Binding-site contacts:
Ligand atom C contacts residue ARG97 of chain 1.B at 4.2 Å.
Ligand atom OE2 contacts residue TRP121 of chain 1.B at 4.1 Å.
Ligand atom O7 contacts residue TYR108 of chain 1.B at 4.2 Å.
Ligand atom CG contacts residue TRP121 of chain 1.B at 3.8 Å (hydrophobic).
Ligand atom OXT contacts residue LYS67 of chain 1.B at 2.8 Å (salt-bridge).
Ligand atom N2 contacts residue ARG97 of chain 1.B at 3.3 Å (salt-bridge).
Ligand atom C7 contacts residue LEU65 of chain 1.B at 4.1 Å (hydrophobic).
Ligand atom OXT contacts residue THR147 of chain 1.B at 3.7 Å.
Ligand atom C8 contacts residue TRP96 of chain 1.B at 3.8 Å (hydrophobic).
Ligand atom C8 contacts residue TYR108 of chain 1.B at 3.6 Å (hydrophobic).
Ligand atom O7 contacts residue PHE27 of chain 1.B at 3.4 Å.
Ligand atom O7 contacts residue ASP66 of chain 1.B at 3.8 Å.
Ligand atom OE1 contacts residue ARG99 of chain 1.B at 3.0 Å (salt-bridge).
Ligand atom O contacts residue ASP66 of chain 1.B at 3.6 Å.
Ligand atom O contacts residue ARG97 of chain 1.B at 3.1 Å (salt-bridge).
Ligand atom C contacts residue LYS67 of chain 1.B at 3.7 Å.
Ligand atom C8 contacts residue LEU65 of chain 1.B at 3.5 Å (hydrophobic).
Ligand atom C7 contacts residue ASP66 of chain 1.B at 3.6 Å.
Ligand atom C7 contacts residue ARG97 of chain 1.B at 3.7 Å.
Ligand atom OE2 contacts residue LEU148 of chain 1.B at 4.2 Å.
Ligand atom CD contacts residue TRP121 of chain 1.B at 4.0 Å (hydrophobic).
Ligand atom OE1 contacts residue SER98 of chain 1.B at 3.8 Å.
Ligand atom OE2 contacts residue ARG99 of chain 1.B at 3.4 Å.
Ligand atom N2 contacts residue ASP66 of chain 1.B at 3.2 Å (salt-bridge).
Ligand atom CD contacts residue ASN102 of chain 1.B at 4.0 Å.
Ligand atom C7 contacts residue LYS67 of chain 1.B at 3.9 Å.
Ligand atom CB contacts residue PHE27 of chain 1.B at 3.6 Å (hydrophobic).
Ligand atom C7 contacts residue PHE68 of chain 1.B at 3.8 Å (hydrophobic).
Ligand atom OXT contacts residue ASP66 of chain 1.B at 3.3 Å (salt-bridge).
Ligand atom CA contacts residue ASP66 of chain 1.B at 3.1 Å.
Ligand atom CG contacts residue ARG97 of chain 1.B at 3.9 Å.
Ligand atom O contacts residue TYR64 of chain 1.B at 3.6 Å (h-bond).
Ligand atom O7 contacts residue LYS67 of chain 1.B at 3.4 Å.
Ligand atom C contacts residue ASP66 of chain 1.B at 3.1 Å.
Ligand atom CD contacts residue ARG99 of chain 1.B at 3.7 Å.
Ligand atom OE1 contacts residue ASN102 of chain 1.B at 3.0 Å (h-bond).
Ligand atom C8 contacts residue PHE68 of chain 1.B at 4.1 Å (hydrophobic).
Ligand atom CB contacts residue LEU148 of chain 1.B at 4.2 Å (hydrophobic).
Ligand atom O7 contacts residue PHE68 of chain 1.B at 3.0 Å (h-bond).
Ligand atom C8 contacts residue ARG97 of chain 1.B at 3.4 Å.

Sequence of chain 1.B:
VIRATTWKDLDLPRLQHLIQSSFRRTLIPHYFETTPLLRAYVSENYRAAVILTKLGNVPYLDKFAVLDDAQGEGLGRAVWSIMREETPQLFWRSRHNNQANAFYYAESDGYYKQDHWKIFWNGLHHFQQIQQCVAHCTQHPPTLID

A protein and the small-molecule ligand that binds it are described below.
Small molecule (SMILES): CC(=O)N[C@@H](CCC(=O)O)C(=O)O